Sequence of chain 1.A:
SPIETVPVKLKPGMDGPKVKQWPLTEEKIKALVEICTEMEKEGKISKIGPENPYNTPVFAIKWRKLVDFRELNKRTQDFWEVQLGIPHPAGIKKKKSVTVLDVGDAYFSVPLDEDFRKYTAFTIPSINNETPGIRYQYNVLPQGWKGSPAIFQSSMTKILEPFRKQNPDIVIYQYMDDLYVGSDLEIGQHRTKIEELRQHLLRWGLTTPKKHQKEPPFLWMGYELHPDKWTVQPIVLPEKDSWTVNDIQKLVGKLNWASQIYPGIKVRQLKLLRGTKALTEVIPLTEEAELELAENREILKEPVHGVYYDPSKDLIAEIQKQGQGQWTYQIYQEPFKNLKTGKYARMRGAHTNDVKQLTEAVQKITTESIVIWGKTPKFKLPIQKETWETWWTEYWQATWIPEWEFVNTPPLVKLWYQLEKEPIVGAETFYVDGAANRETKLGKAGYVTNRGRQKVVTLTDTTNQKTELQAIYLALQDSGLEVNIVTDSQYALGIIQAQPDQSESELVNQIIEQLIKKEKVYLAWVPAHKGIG

Sequence of chain 1.B:
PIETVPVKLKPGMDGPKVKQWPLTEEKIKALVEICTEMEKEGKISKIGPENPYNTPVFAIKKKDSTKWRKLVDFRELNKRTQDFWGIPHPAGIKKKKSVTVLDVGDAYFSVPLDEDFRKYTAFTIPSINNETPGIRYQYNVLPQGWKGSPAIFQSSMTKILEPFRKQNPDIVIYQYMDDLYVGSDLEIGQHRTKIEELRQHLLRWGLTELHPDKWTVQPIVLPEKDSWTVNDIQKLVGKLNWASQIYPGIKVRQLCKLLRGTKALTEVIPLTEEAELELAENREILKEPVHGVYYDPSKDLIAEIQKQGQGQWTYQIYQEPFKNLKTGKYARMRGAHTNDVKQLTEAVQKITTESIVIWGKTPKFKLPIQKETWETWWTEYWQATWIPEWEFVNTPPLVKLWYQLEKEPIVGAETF

Binding-site contacts:
Ligand atom CG contacts residue TYR188 of chain 1.A at 3.7 Å (hydrophobic).
Ligand atom C10 contacts residue GLY190 of chain 1.A at 3.7 Å.
Ligand atom C11 contacts residue TYR188 of chain 1.A at 3.1 Å (hydrophobic).
Ligand atom C1 contacts residue ILE100 of chain 1.A at 3.7 Å (hydrophobic).
Ligand atom C contacts residue LYS103 of chain 1.A at 3.7 Å.
Ligand atom S contacts residue LYS103 of chain 1.A at 3.7 Å.
Ligand atom S contacts residue LYS101 of chain 1.A at 3.2 Å (salt-bridge).
Ligand atom C10 contacts residue VAL179 of chain 1.A at 3.8 Å (hydrophobic).
Ligand atom C1 contacts residue LYS103 of chain 1.A at 3.7 Å.
Ligand atom C1 contacts residue LYS101 of chain 1.A at 3.4 Å.
Ligand atom O7 contacts residue TYR181 of chain 1.A at 3.2 Å.
Ligand atom S contacts residue ILE100 of chain 1.A at 3.7 Å.
Ligand atom CA contacts residue TYR181 of chain 1.A at 3.8 Å (hydrophobic).
Ligand atom O7 contacts residue TYR188 of chain 1.A at 3.4 Å (h-bond).
Ligand atom C contacts residue LYS101 of chain 1.A at 3.6 Å.
Ligand atom C5 contacts residue VAL106 of chain 1.A at 3.8 Å (hydrophobic).
Ligand atom N contacts residue LYS101 of chain 1.A at 2.7 Å (salt-bridge).
Ligand atom C9 contacts residue VAL179 of chain 1.A at 3.7 Å (hydrophobic).
Ligand atom CC contacts residue TYR188 of chain 1.A at 3.7 Å (hydrophobic).
Ligand atom CL contacts residue LEU234 of chain 1.A at 3.3 Å.
Ligand atom C4 contacts residue VAL106 of chain 1.A at 3.8 Å (hydrophobic).
Ligand atom N contacts residue LYS103 of chain 1.A at 3.2 Å.
Ligand atom CL contacts residue PHE227 of chain 1.A at 3.5 Å.
Ligand atom C6 contacts residue LYS101 of chain 1.A at 3.2 Å.
Ligand atom OB contacts residue PHE227 of chain 1.A at 3.6 Å.
Ligand atom CG contacts residue TYR181 of chain 1.A at 3.9 Å (hydrophobic).
Ligand atom C8 contacts residue VAL179 of chain 1.A at 3.6 Å (hydrophobic).
Ligand atom C11 contacts residue VAL179 of chain 1.A at 3.5 Å (hydrophobic).
Ligand atom C6 contacts residue LYS103 of chain 1.A at 3.8 Å.
Ligand atom CL contacts residue HIS235 of chain 1.A at 3.6 Å.
Ligand atom C5 contacts residue TYR318 of chain 1.A at 3.8 Å (hydrophobic).
Ligand atom CG contacts residue TRP229 of chain 1.A at 3.8 Å (hydrophobic).
Ligand atom C2 contacts residue ILE100 of chain 1.A at 3.7 Å (hydrophobic).
Ligand atom O7 contacts residue VAL179 of chain 1.A at 3.6 Å.
Ligand atom CF contacts residue TRP229 of chain 1.A at 3.5 Å (hydrophobic).
Ligand atom OB contacts residue VAL106 of chain 1.A at 3.8 Å.
Ligand atom C11 contacts residue GLY190 of chain 1.A at 3.5 Å.
Ligand atom C5 contacts residue PRO236 of chain 1.A at 3.8 Å (hydrophobic).
Ligand atom C3 contacts residue VAL106 of chain 1.A at 3.9 Å (hydrophobic).
Ligand atom C5 contacts residue HIS235 of chain 1.A at 3.7 Å.

This protein binds this small molecule.
Small molecule (SMILES): CC(C)=CCOc1cc(NC(=S)c2ccoc2C)ccc1Cl